Binding-site contacts:
Ligand atom CA contacts residue GLY101 of chain 1.B at 3.8 Å.
Ligand atom NZ contacts residue ASP56 of chain 1.B at 2.9 Å (salt-bridge).
Ligand atom C contacts residue GLY101 of chain 1.B at 3.8 Å.
Ligand atom NZ contacts residue PHE54 of chain 1.B at 3.2 Å.
Ligand atom C contacts residue GLU100 of chain 1.B at 3.7 Å.
Ligand atom CD1 contacts residue TYR102 of chain 1.B at 3.8 Å (hydrophobic).
Ligand atom C contacts residue GLY101 of chain 1.B at 3.7 Å.
Ligand atom O contacts residue GLY101 of chain 1.B at 2.8 Å (h-bond).
Ligand atom CD1 contacts residue HIS52 of chain 1.B at 3.8 Å.
Ligand atom CA contacts residue GLU100 of chain 1.B at 3.6 Å.
Ligand atom CD contacts residue TRP55 of chain 1.B at 3.6 Å (hydrophobic).
Ligand atom CE contacts residue ASP58 of chain 1.B at 3.4 Å.
Ligand atom CE contacts residue ASP56 of chain 1.B at 3.8 Å.
Ligand atom N contacts residue ILE103 of chain 1.B at 3.6 Å.
Ligand atom CD contacts residue ILE59 of chain 1.A at 3.5 Å (hydrophobic).
Ligand atom O contacts residue PHE54 of chain 1.B at 3.5 Å.
Ligand atom O contacts residue GLY101 of chain 1.B at 3.3 Å (h-bond).
Ligand atom CA contacts residue TYR53 of chain 1.A at 3.8 Å (hydrophobic).
Ligand atom CG contacts residue TYR53 of chain 1.A at 3.5 Å (hydrophobic).
Ligand atom O contacts residue ARG60 of chain 1.B at 3.0 Å (salt-bridge).
Ligand atom CB contacts residue GLU100 of chain 1.B at 3.4 Å.
Ligand atom CD contacts residue TYR53 of chain 1.A at 3.4 Å (hydrophobic).
Ligand atom N contacts residue GLY101 of chain 1.B at 2.9 Å (h-bond).
Ligand atom CD1 contacts residue TYR40 of chain 1.A at 3.8 Å (hydrophobic).
Ligand atom CD1 contacts residue GLN93 of chain 1.A at 2.9 Å.
Ligand atom CG1 contacts residue TYR102 of chain 1.B at 3.6 Å (hydrophobic).
Ligand atom NZ contacts residue ASP58 of chain 1.B at 2.8 Å (salt-bridge).
Ligand atom C contacts residue PHE54 of chain 1.B at 3.8 Å (hydrophobic).
Ligand atom CD1 contacts residue LEU100 of chain 1.A at 3.7 Å (hydrophobic).
Ligand atom CD1 contacts residue TRP49 of chain 1.B at 3.6 Å (hydrophobic).
Ligand atom C contacts residue ILE103 of chain 1.B at 3.8 Å (hydrophobic).
Ligand atom CG2 contacts residue HIS38 of chain 1.A at 3.5 Å.
Ligand atom CA contacts residue GLU100 of chain 1.B at 3.8 Å.
Ligand atom O contacts residue GLU100 of chain 1.B at 3.5 Å (salt-bridge).
Ligand atom N contacts residue GLU100 of chain 1.B at 2.8 Å (salt-bridge).
Ligand atom CA contacts residue GLY101 of chain 1.B at 3.7 Å.
Ligand atom CG2 contacts residue TYR40 of chain 1.A at 3.7 Å (hydrophobic).
Ligand atom N contacts residue LEU50 of chain 1.A at 3.8 Å.
Ligand atom CG2 contacts residue TYR102 of chain 1.B at 3.8 Å (hydrophobic).
Ligand atom C contacts residue ARG60 of chain 1.B at 3.5 Å.

Sequence of chain 1.B:
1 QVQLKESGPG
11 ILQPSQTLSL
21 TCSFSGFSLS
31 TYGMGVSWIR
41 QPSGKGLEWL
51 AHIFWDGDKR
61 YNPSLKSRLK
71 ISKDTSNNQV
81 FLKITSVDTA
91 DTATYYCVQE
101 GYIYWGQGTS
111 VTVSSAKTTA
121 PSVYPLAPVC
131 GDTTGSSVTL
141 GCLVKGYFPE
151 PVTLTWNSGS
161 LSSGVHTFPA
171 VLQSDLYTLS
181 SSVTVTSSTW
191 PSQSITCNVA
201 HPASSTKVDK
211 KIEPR

Sequence of chain 1.A:
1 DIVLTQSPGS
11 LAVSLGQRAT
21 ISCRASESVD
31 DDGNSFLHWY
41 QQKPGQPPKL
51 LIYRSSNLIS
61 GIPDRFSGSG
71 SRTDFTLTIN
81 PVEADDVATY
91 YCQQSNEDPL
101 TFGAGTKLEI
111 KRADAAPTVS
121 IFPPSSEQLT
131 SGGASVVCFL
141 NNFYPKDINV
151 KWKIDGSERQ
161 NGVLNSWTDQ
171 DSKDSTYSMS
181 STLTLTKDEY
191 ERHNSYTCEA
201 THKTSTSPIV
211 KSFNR

A protein and the small-molecule ligand that binds it are described below.
Small molecule (SMILES): CC[C@H](C)[C@H](NC(=O)[C@H](CC1=NC=NC1)NC(=O)[C@@H](NC(=O)[C@H](CCCN=C(N)N)NC(=O)[C@H](CCCCN)NC(=O)[C@@H](N)CS)[C@@H](C)CC)C(=O)NCC(=O)N1CCC[C@H]1C(=O)NCC=O